Binding-site contacts:
Ligand atom C32 contacts residue GLU82 of chain 1.A at 3.5 Å.
Ligand atom O36 contacts residue LEU135 of chain 1.A at 3.4 Å.
Ligand atom O23 contacts residue LEU79 of chain 1.A at 3.4 Å.
Ligand atom C04 contacts residue ASP146 of chain 1.A at 3.4 Å.
Ligand atom N01 contacts residue ASP146 of chain 1.A at 3.0 Å (salt-bridge).
Ligand atom O36 contacts residue LEU84 of chain 1.A at 3.0 Å (h-bond).
Ligand atom C32 contacts residue ALA32 of chain 1.A at 3.5 Å (hydrophobic).
Ligand atom C02 contacts residue ASP146 of chain 1.A at 3.4 Å.
Ligand atom C12 contacts residue LEU149 of chain 1.A at 3.5 Å (hydrophobic).
Ligand atom C05 contacts residue PHE81 of chain 1.A at 3.4 Å (hydrophobic).
Ligand atom C22 contacts residue GLN132 of chain 1.A at 3.2 Å.
Ligand atom O24 contacts residue LEU149 of chain 1.A at 2.6 Å (h-bond).
Ligand atom C06 contacts residue ASP146 of chain 1.A at 3.0 Å.
Ligand atom O36 contacts residue PHE83 of chain 1.A at 3.3 Å.
Ligand atom C09 contacts residue VAL65 of chain 1.A at 3.4 Å (hydrophobic).
Ligand atom O36 contacts residue GLU82 of chain 1.A at 2.6 Å (salt-bridge).
Ligand atom O24 contacts residue GLY148 of chain 1.A at 2.9 Å (h-bond).
Ligand atom O24 contacts residue PHE147 of chain 1.A at 3.1 Å (h-bond).
Ligand atom C33 contacts residue LEU135 of chain 1.A at 3.6 Å (hydrophobic).
Ligand atom C32 contacts residue LEU135 of chain 1.A at 3.4 Å (hydrophobic).
Ligand atom C25 contacts residue LEU149 of chain 1.A at 3.5 Å (hydrophobic).
Ligand atom C05 contacts residue ASP146 of chain 1.A at 3.5 Å.
Ligand atom CL contacts residue LEU56 of chain 1.A at 3.6 Å.
Ligand atom C04 contacts residue PHE81 of chain 1.A at 3.6 Å (hydrophobic).
Ligand atom O14 contacts residue LYS34 of chain 1.A at 3.1 Å.
Ligand atom C02 contacts residue PHE81 of chain 1.A at 3.6 Å (hydrophobic).
Ligand atom C27 contacts residue LEU56 of chain 1.A at 3.4 Å (hydrophobic).
Ligand atom C25 contacts residue PHE147 of chain 1.A at 3.4 Å (hydrophobic).
Ligand atom C28 contacts residue LEU56 of chain 1.A at 3.6 Å (hydrophobic).
Ligand atom C03 contacts residue ASP146 of chain 1.A at 3.3 Å.
Ligand atom C10 contacts residue ASP146 of chain 1.A at 3.5 Å.
Ligand atom O23 contacts residue LEU149 of chain 1.A at 3.6 Å.
Ligand atom C03 contacts residue PHE81 of chain 1.A at 3.6 Å (hydrophobic).
Ligand atom O20 contacts residue ALA145 of chain 1.A at 3.5 Å.
Ligand atom C31 contacts residue ALA32 of chain 1.A at 3.4 Å (hydrophobic).
Ligand atom N01 contacts residue PHE81 of chain 1.A at 3.6 Å.
Ligand atom C06 contacts residue PHE81 of chain 1.A at 3.2 Å (hydrophobic).
Ligand atom C10 contacts residue PHE81 of chain 1.A at 3.5 Å (hydrophobic).
Ligand atom C17 contacts residue VAL19 of chain 1.A at 3.4 Å (hydrophobic).
Ligand atom C29 contacts residue VAL65 of chain 1.A at 3.4 Å (hydrophobic).

Sequence of chain 1.A:
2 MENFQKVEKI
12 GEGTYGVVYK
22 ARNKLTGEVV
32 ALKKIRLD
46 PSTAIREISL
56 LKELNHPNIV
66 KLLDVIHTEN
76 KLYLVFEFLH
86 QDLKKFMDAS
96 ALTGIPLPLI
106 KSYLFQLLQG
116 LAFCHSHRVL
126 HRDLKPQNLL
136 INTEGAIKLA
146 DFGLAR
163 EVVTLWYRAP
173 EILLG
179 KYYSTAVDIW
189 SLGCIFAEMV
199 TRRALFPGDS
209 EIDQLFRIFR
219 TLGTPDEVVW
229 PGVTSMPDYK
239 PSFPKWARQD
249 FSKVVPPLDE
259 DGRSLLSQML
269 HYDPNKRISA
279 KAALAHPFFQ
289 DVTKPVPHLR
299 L

A small-molecule ligand and the protein it binds are described below.
Small molecule (SMILES): COC(=O)[C@H](Cc1ccc(O)cc1)NC(=O)c1cc(C(=O)O)c2cc(-c3cccc(Cl)c3)ccc2n1